Sequence of chain 1.B:
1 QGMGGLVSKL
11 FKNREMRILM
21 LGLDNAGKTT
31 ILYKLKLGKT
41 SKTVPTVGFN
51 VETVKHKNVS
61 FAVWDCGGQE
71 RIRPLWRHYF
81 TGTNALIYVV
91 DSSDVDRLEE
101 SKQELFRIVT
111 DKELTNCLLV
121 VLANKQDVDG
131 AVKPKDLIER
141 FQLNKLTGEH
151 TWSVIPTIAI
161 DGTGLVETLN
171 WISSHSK

The small molecule below binds the protein below.
Small molecule (SMILES): Nc1nc2c(ncn2[C@@H]2O[C@H](CO[P](=O)(O)OP(=O)(O)O)[C@@H](OP(=O)(O)O)[C@H]2O)c(=O)[nH]1

Binding-site contacts:
Ligand atom O3B contacts residue ASN25 of chain 1.B at 2.9 Å (h-bond).
Ligand atom PB contacts residue LYS28 of chain 1.B at 3.6 Å.
Ligand atom PA contacts residue GLY27 of chain 1.B at 3.7 Å.
Ligand atom N2 contacts residue VAL128 of chain 1.B at 3.4 Å.
Ligand atom O2B contacts residue GLY27 of chain 1.B at 3.0 Å (h-bond).
Ligand atom O1A contacts residue LYS28 of chain 1.B at 3.6 Å.
Ligand atom PA contacts residue THR30 of chain 1.B at 3.7 Å.
Ligand atom O4' contacts residue LYS125 of chain 1.B at 3.2 Å (salt-bridge).
Ligand atom O3A contacts residue GLY27 of chain 1.B at 3.0 Å (h-bond).
Ligand atom C5' contacts residue ASN25 of chain 1.B at 3.2 Å.
Ligand atom PB contacts residue MG1 of chain 1.F at 3.2 Å.
Ligand atom O1A contacts residue THR30 of chain 1.B at 2.7 Å (h-bond).
Ligand atom C2 contacts residue ILE160 of chain 1.B at 3.6 Å (hydrophobic).
Ligand atom O1B contacts residue MG1 of chain 1.F at 2.0 Å.
Ligand atom PB contacts residue GLY27 of chain 1.B at 3.7 Å.
Ligand atom N7 contacts residue ALA159 of chain 1.B at 3.6 Å.
Ligand atom N2 contacts residue ASP127 of chain 1.B at 2.7 Å (salt-bridge).
Ligand atom O1A contacts residue THR29 of chain 1.B at 3.4 Å (h-bond).
Ligand atom O6 contacts residue ILE158 of chain 1.B at 3.4 Å.
Ligand atom O3B contacts residue MG1 of chain 1.F at 3.4 Å.
Ligand atom C5 contacts residue ILE160 of chain 1.B at 3.5 Å (hydrophobic).
Ligand atom C4 contacts residue ILE160 of chain 1.B at 3.6 Å (hydrophobic).
Ligand atom C2 contacts residue ASP127 of chain 1.B at 3.3 Å.
Ligand atom O3A contacts residue LYS28 of chain 1.B at 3.7 Å.
Ligand atom O1A contacts residue GLY27 of chain 1.B at 3.3 Å.
Ligand atom O1B contacts residue LYS28 of chain 1.B at 3.6 Å.
Ligand atom O6 contacts residue ALA159 of chain 1.B at 2.8 Å (h-bond).
Ligand atom O1B contacts residue THR29 of chain 1.B at 2.9 Å (h-bond).
Ligand atom C6 contacts residue LYS125 of chain 1.B at 3.4 Å.
Ligand atom O2B contacts residue LYS28 of chain 1.B at 2.5 Å (salt-bridge).
Ligand atom N1 contacts residue ASP127 of chain 1.B at 2.6 Å (salt-bridge).
Ligand atom O6 contacts residue ASN124 of chain 1.B at 3.3 Å (h-bond).
Ligand atom N9 contacts residue LYS125 of chain 1.B at 3.7 Å.
Ligand atom N7 contacts residue ASN124 of chain 1.B at 3.3 Å (h-bond).
Ligand atom N1 contacts residue LYS125 of chain 1.B at 3.7 Å.
Ligand atom O6 contacts residue LYS125 of chain 1.B at 3.4 Å.
Ligand atom O2B contacts residue ALA26 of chain 1.B at 3.3 Å (h-bond).
Ligand atom C6 contacts residue ASP127 of chain 1.B at 3.7 Å.
Ligand atom C5 contacts residue LYS125 of chain 1.B at 3.5 Å.
Ligand atom C4' contacts residue ASN25 of chain 1.B at 3.4 Å.